This protein binds this small molecule.
Small molecule (SMILES): CC1=C(CCC(=O)O)C2=Cc3c(CCC(=O)O)c(C)c4n3[Fe@]35n6c(c(C)c(CCC(=O)O)c6=CC1=[N+]23)=CC1=[N+]5C(=C4)C(C)=C1CCC(=O)O

Binding-site contacts:
Ligand atom O2D contacts residue ARG20 of chain 2.D at 2.9 Å (salt-bridge).
Ligand atom CBC contacts residue SER168 of chain 2.D at 2.5 Å.
Ligand atom O1C contacts residue SER168 of chain 2.D at 2.3 Å.
Ligand atom CGC contacts residue SER168 of chain 2.D at 1.4 Å.
Ligand atom CGC contacts residue SER168 of chain 2.C at 3.3 Å.
Ligand atom NB contacts residue MET57 of chain 2.C at 3.0 Å (h-bond).
Ligand atom NA contacts residue MET57 of chain 2.C at 3.2 Å (h-bond).
Ligand atom O1C contacts residue LYS169 of chain 2.D at 3.3 Å (salt-bridge).
Ligand atom NB contacts residue MET57 of chain 2.D at 3.1 Å (h-bond).
Ligand atom O2A contacts residue ARG20 of chain 2.C at 2.9 Å (salt-bridge).
Ligand atom O2D contacts residue TYR35 of chain 2.C at 2.6 Å (h-bond).
Ligand atom FE contacts residue MET57 of chain 2.C at 2.4 Å.
Ligand atom O1D contacts residue ARG20 of chain 2.D at 3.0 Å (salt-bridge).
Ligand atom O1C contacts residue SER168 of chain 2.C at 2.9 Å (h-bond).
Ligand atom ND contacts residue MET57 of chain 2.D at 3.1 Å (h-bond).
Ligand atom FE contacts residue MET57 of chain 2.D at 2.4 Å.
Ligand atom O2C contacts residue LYS169 of chain 2.D at 3.3 Å (salt-bridge).
Ligand atom O1A contacts residue ARG20 of chain 2.C at 2.9 Å (salt-bridge).
Ligand atom CHB contacts residue MET57 of chain 2.D at 3.4 Å (hydrophobic).
Ligand atom NA contacts residue MET57 of chain 2.D at 3.1 Å (h-bond).
Ligand atom O1A contacts residue TYR35 of chain 2.D at 2.3 Å (h-bond).
Ligand atom CAC contacts residue SER168 of chain 2.C at 2.8 Å.
Ligand atom CGB contacts residue SER168 of chain 2.D at 2.8 Å.
Ligand atom CGA contacts residue TYR35 of chain 2.D at 3.2 Å (hydrophobic).
Ligand atom CMB contacts residue GLU61 of chain 2.C at 3.3 Å.
Ligand atom C1B contacts residue MET57 of chain 2.D at 3.4 Å (hydrophobic).
Ligand atom C4D contacts residue MET57 of chain 2.D at 3.4 Å (hydrophobic).
Ligand atom CBC contacts residue SER168 of chain 2.C at 2.8 Å.
Ligand atom C1D contacts residue MET57 of chain 2.D at 3.3 Å (hydrophobic).
Ligand atom NC contacts residue MET57 of chain 2.C at 3.1 Å (h-bond).
Ligand atom O2B contacts residue SER168 of chain 2.D at 2.5 Å (h-bond).
Ligand atom CBB contacts residue SER168 of chain 2.D at 2.8 Å.
Ligand atom CGD contacts residue ARG20 of chain 2.D at 3.4 Å.
Ligand atom ND contacts residue MET57 of chain 2.C at 3.1 Å.
Ligand atom NC contacts residue MET57 of chain 2.D at 2.9 Å (h-bond).
Ligand atom C1B contacts residue MET57 of chain 2.C at 3.4 Å (hydrophobic).
Ligand atom CMD contacts residue MET57 of chain 2.D at 3.3 Å (hydrophobic).
Ligand atom C4A contacts residue MET57 of chain 2.D at 3.4 Å (hydrophobic).
Ligand atom O1B contacts residue LYS50 of chain 2.D at 2.6 Å (salt-bridge).
Ligand atom O2C contacts residue SER168 of chain 2.D at 0.5 Å.

Sequence of chain 2.D:
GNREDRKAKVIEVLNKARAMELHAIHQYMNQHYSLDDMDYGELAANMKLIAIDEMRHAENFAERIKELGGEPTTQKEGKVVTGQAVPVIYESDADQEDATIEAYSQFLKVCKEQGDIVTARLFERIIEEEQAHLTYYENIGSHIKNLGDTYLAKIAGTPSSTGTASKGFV

Sequence of chain 2.C:
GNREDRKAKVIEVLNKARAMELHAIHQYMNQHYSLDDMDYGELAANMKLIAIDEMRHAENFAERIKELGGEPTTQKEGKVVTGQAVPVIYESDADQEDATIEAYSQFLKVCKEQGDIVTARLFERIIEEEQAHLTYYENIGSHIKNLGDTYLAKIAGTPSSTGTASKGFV